Sequence of chain 1.A:
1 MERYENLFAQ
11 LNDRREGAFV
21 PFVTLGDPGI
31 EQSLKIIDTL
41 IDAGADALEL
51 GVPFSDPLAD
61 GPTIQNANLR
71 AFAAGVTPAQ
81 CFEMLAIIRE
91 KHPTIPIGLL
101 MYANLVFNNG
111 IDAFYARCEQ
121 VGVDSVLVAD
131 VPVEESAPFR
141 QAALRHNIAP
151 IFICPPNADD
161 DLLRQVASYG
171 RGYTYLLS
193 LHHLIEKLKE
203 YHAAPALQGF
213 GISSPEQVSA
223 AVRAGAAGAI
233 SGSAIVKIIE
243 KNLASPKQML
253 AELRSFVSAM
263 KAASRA

The protein below binds the small molecule below.
Small molecule (SMILES): O=P(O)(O)OCCCc1c[nH]c2ccccc12

Binding-site contacts:
Ligand atom C8 contacts residue LEU100 of chain 1.A at 3.6 Å (hydrophobic).
Ligand atom C7 contacts residue ALA59 of chain 1.A at 3.8 Å (hydrophobic).
Ligand atom C6 contacts residue ALA129 of chain 1.A at 4.0 Å (hydrophobic).
Ligand atom C2 contacts residue ASP60 of chain 1.A at 3.6 Å.
Ligand atom C6 contacts residue ILE153 of chain 1.A at 4.0 Å (hydrophobic).
Ligand atom N1 contacts residue ASP60 of chain 1.A at 2.6 Å (salt-bridge).
Ligand atom O2P contacts residue SER235 of chain 1.A at 3.2 Å (h-bond).
Ligand atom C8 contacts residue ASP60 of chain 1.A at 3.5 Å.
Ligand atom C2 contacts residue PHE22 of chain 1.A at 3.6 Å (hydrophobic).
Ligand atom C1' contacts residue GLY234 of chain 1.A at 3.8 Å.
Ligand atom C2 contacts residue LEU100 of chain 1.A at 4.0 Å (hydrophobic).
Ligand atom O2P contacts residue GLY213 of chain 1.A at 3.8 Å.
Ligand atom C2' contacts residue TYR175 of chain 1.A at 2.7 Å (hydrophobic).
Ligand atom C5 contacts residue ILE153 of chain 1.A at 3.5 Å (hydrophobic).
Ligand atom C9 contacts residue LEU100 of chain 1.A at 3.7 Å (hydrophobic).
Ligand atom P contacts residue SER235 of chain 1.A at 3.6 Å.
Ligand atom C1' contacts residue TYR175 of chain 1.A at 3.7 Å (hydrophobic).
Ligand atom C3' contacts residue PHE22 of chain 1.A at 3.7 Å (hydrophobic).
Ligand atom O1P contacts residue SER235 of chain 1.A at 2.5 Å (h-bond).
Ligand atom O4P contacts residue GLY234 of chain 1.A at 4.1 Å.
Ligand atom C6 contacts residue LEU100 of chain 1.A at 4.0 Å (hydrophobic).
Ligand atom C3 contacts residue LEU100 of chain 1.A at 4.1 Å (hydrophobic).
Ligand atom P contacts residue GLY234 of chain 1.A at 3.9 Å.
Ligand atom O4P contacts residue PHE212 of chain 1.A at 3.9 Å.
Ligand atom C2' contacts residue ILE232 of chain 1.A at 3.7 Å (hydrophobic).
Ligand atom O2P contacts residue GLY234 of chain 1.A at 2.8 Å (h-bond).
Ligand atom C4 contacts residue TYR175 of chain 1.A at 3.5 Å (hydrophobic).
Ligand atom O2P contacts residue SER233 of chain 1.A at 3.8 Å.
Ligand atom O3P contacts residue GLY213 of chain 1.A at 2.6 Å (h-bond).
Ligand atom C3 contacts residue PHE22 of chain 1.A at 4.0 Å (hydrophobic).
Ligand atom N1 contacts residue LEU100 of chain 1.A at 3.8 Å.
Ligand atom O4P contacts residue TYR175 of chain 1.A at 3.6 Å.
Ligand atom O3P contacts residue PHE212 of chain 1.A at 3.2 Å.
Ligand atom C7 contacts residue LEU100 of chain 1.A at 3.9 Å (hydrophobic).
Ligand atom C3' contacts residue TYR175 of chain 1.A at 3.7 Å (hydrophobic).
Ligand atom C4 contacts residue LEU100 of chain 1.A at 3.8 Å (hydrophobic).
Ligand atom C7 contacts residue ASP60 of chain 1.A at 3.9 Å.
Ligand atom O1P contacts residue GLY234 of chain 1.A at 3.9 Å.
Ligand atom C5 contacts residue LEU100 of chain 1.A at 3.9 Å (hydrophobic).
Ligand atom P contacts residue GLY213 of chain 1.A at 3.8 Å.